Sequence of chain 1.A:
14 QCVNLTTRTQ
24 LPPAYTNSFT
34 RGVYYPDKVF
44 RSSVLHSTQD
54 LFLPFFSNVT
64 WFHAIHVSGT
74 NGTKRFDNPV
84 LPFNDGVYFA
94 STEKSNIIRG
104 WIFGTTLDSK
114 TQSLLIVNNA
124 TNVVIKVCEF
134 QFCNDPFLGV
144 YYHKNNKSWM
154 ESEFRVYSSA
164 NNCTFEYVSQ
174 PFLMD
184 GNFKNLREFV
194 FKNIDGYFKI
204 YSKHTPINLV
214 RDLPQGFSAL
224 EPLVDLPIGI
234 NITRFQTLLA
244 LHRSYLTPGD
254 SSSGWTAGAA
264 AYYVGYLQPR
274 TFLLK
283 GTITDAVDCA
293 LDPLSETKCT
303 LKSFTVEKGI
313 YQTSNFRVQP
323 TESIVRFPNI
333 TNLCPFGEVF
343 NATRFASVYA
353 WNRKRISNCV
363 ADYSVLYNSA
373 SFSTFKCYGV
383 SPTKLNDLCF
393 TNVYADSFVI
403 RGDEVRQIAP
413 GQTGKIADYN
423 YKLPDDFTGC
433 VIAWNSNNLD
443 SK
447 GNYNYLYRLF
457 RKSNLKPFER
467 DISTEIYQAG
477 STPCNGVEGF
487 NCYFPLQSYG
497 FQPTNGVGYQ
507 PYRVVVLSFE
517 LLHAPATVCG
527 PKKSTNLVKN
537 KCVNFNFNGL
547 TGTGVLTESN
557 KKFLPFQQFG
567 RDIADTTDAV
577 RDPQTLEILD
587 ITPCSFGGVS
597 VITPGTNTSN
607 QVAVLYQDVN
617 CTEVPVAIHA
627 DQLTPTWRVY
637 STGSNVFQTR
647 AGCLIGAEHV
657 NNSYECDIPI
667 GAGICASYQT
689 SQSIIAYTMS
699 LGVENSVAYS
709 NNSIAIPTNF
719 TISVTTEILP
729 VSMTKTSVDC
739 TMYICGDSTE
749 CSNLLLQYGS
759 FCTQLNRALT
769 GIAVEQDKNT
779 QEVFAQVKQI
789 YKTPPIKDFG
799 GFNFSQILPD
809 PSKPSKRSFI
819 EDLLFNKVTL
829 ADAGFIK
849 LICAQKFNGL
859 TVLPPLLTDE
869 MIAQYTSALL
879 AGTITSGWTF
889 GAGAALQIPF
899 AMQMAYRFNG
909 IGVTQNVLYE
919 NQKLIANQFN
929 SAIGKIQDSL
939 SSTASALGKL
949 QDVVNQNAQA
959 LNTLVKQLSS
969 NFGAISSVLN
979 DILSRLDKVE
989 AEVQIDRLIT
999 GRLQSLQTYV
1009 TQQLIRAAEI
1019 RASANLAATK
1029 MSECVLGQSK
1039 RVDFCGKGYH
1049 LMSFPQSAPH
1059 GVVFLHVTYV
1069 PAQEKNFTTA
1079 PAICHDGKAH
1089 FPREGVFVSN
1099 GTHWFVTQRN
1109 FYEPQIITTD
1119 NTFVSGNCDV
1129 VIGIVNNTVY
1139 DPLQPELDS

Binding-site contacts:
Ligand atom O6 contacts residue TYR28 of chain 1.A at 3.3 Å.
Ligand atom C8 contacts residue ASN61 of chain 1.A at 3.9 Å.
Ligand atom C5 contacts residue ASN61 of chain 1.A at 3.7 Å.
Ligand atom C1 contacts residue TYR28 of chain 1.A at 4.0 Å (hydrophobic).
Ligand atom C1 contacts residue ASN61 of chain 1.A at 1.4 Å.
Ligand atom C7 contacts residue ASN61 of chain 1.A at 3.2 Å.
Ligand atom C3 contacts residue ASN61 of chain 1.A at 3.8 Å.
Ligand atom O5 contacts residue ASN61 of chain 1.A at 2.4 Å (h-bond).
Ligand atom O5 contacts residue TYR28 of chain 1.A at 3.6 Å.
Ligand atom O7 contacts residue ASN61 of chain 1.A at 3.1 Å (h-bond).
Ligand atom C6 contacts residue TYR28 of chain 1.A at 3.9 Å (hydrophobic).
Ligand atom N2 contacts residue ASN61 of chain 1.A at 3.0 Å (h-bond).
Ligand atom C4 contacts residue ASN61 of chain 1.A at 4.2 Å.
Ligand atom C5 contacts residue TYR28 of chain 1.A at 4.0 Å (hydrophobic).
Ligand atom C2 contacts residue ASN61 of chain 1.A at 2.5 Å.

A protein and the small-molecule ligand that binds it are described below.
Small molecule (SMILES): CC(=O)N[C@@H]1[C@@H](O)[C@H](O)[C@@H](CO)O[C@H]1O